Sequence of chain 1.B:
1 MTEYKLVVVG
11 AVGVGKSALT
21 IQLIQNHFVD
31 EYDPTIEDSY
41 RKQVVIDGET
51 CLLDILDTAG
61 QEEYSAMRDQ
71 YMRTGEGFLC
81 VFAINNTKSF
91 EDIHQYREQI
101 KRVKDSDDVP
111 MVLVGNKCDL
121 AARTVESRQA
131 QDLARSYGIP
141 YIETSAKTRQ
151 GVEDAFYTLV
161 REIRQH

The protein below binds the small molecule below.
Small molecule (SMILES): Nc1nc2c(ncn2[C@@H]2O[C@H](CO[P](=O)(O)O[P](=O)(O)NP(=O)(O)O)[C@@H](O)[C@H]2O)c(=O)[nH]1

Binding-site contacts:
Ligand atom N3B contacts residue GLY13 of chain 1.B at 3.4 Å (h-bond).
Ligand atom O6 contacts residue LYS117 of chain 1.B at 3.4 Å (salt-bridge).
Ligand atom O2B contacts residue LYS16 of chain 1.B at 3.0 Å (salt-bridge).
Ligand atom PB contacts residue LYS16 of chain 1.B at 3.5 Å.
Ligand atom O6 contacts residue ALA146 of chain 1.B at 2.8 Å (h-bond).
Ligand atom O2' contacts residue VAL29 of chain 1.B at 2.7 Å (h-bond).
Ligand atom O3G contacts residue THR35 of chain 1.B at 3.4 Å (h-bond).
Ligand atom O1G contacts residue LYS16 of chain 1.B at 2.6 Å (salt-bridge).
Ligand atom PB contacts residue MG1 of chain 1.C at 3.5 Å.
Ligand atom O1G contacts residue VAL12 of chain 1.B at 3.2 Å.
Ligand atom O3' contacts residue ASP30 of chain 1.B at 2.5 Å (salt-bridge).
Ligand atom O3A contacts residue GLY15 of chain 1.B at 3.1 Å (h-bond).
Ligand atom O6 contacts residue SER145 of chain 1.B at 3.2 Å.
Ligand atom O1B contacts residue GLY13 of chain 1.B at 3.5 Å (h-bond).
Ligand atom O1A contacts residue GLY15 of chain 1.B at 3.2 Å.
Ligand atom N2 contacts residue ASP119 of chain 1.B at 2.7 Å (salt-bridge).
Ligand atom C8 contacts residue ALA18 of chain 1.B at 3.5 Å (hydrophobic).
Ligand atom O2' contacts residue PHE28 of chain 1.B at 3.4 Å.
Ligand atom O2B contacts residue MG1 of chain 1.C at 2.5 Å.
Ligand atom O1A contacts residue SER17 of chain 1.B at 3.3 Å (h-bond).
Ligand atom O2B contacts residue SER17 of chain 1.B at 2.9 Å (h-bond).
Ligand atom N3B contacts residue MG1 of chain 1.C at 3.2 Å.
Ligand atom N3B contacts residue TYR32 of chain 1.B at 3.4 Å.
Ligand atom O3G contacts residue MG1 of chain 1.C at 2.4 Å.
Ligand atom N2 contacts residue LEU120 of chain 1.B at 3.4 Å.
Ligand atom N1 contacts residue ASP119 of chain 1.B at 2.6 Å (salt-bridge).
Ligand atom O2G contacts residue TYR32 of chain 1.B at 2.6 Å (h-bond).
Ligand atom O1G contacts residue GLY60 of chain 1.B at 3.4 Å (h-bond).
Ligand atom O4' contacts residue LYS117 of chain 1.B at 3.4 Å (salt-bridge).
Ligand atom O1B contacts residue VAL14 of chain 1.B at 3.3 Å (h-bond).
Ligand atom O1B contacts residue LYS16 of chain 1.B at 2.8 Å (salt-bridge).
Ligand atom O2A contacts residue TYR32 of chain 1.B at 3.3 Å.
Ligand atom N7 contacts residue ASN116 of chain 1.B at 3.4 Å (h-bond).
Ligand atom O6 contacts residue ASN116 of chain 1.B at 3.0 Å (h-bond).
Ligand atom O2' contacts residue ASP30 of chain 1.B at 3.3 Å (salt-bridge).
Ligand atom O1A contacts residue ALA18 of chain 1.B at 2.9 Å (h-bond).
Ligand atom PG contacts residue MG1 of chain 1.C at 3.3 Å.
Ligand atom O1G contacts residue GLY13 of chain 1.B at 3.4 Å (h-bond).
Ligand atom C2 contacts residue ASP119 of chain 1.B at 3.4 Å.
Ligand atom O1B contacts residue GLY15 of chain 1.B at 2.9 Å (h-bond).